Sequence of chain 4.C:
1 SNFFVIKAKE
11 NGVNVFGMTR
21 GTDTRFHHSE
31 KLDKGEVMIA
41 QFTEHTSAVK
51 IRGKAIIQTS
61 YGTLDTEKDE

Sequence of chain 1.A:
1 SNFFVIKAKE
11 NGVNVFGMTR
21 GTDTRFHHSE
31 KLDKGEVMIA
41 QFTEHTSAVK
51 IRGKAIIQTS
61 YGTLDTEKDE

The protein below binds the small molecule below.
Small molecule (SMILES): N[C@@H](Cc1c[nH]c2ccccc12)C(=O)O

Binding-site contacts:
Ligand atom C contacts residue SER47 of chain 4.C at 3.5 Å.
Ligand atom CA contacts residue SER47 of chain 4.C at 3.9 Å.
Ligand atom N contacts residue GLY21 of chain 4.C at 2.8 Å (h-bond).
Ligand atom CB contacts residue THR24 of chain 4.C at 3.6 Å.
Ligand atom OXT contacts residue HIS45 of chain 1.A at 3.9 Å.
Ligand atom OXT contacts residue THR46 of chain 1.A at 2.8 Å (h-bond).
Ligand atom CD1 contacts residue ALA48 of chain 4.C at 4.0 Å (hydrophobic).
Ligand atom CE2 contacts residue GLN41 of chain 1.A at 4.0 Å.
Ligand atom C contacts residue GLY21 of chain 4.C at 3.5 Å.
Ligand atom CD1 contacts residue SER47 of chain 4.C at 3.5 Å.
Ligand atom CH2 contacts residue VAL49 of chain 1.A at 3.8 Å (hydrophobic).
Ligand atom CA contacts residue THR24 of chain 4.C at 3.2 Å.
Ligand atom NE1 contacts residue GLN41 of chain 1.A at 2.9 Å (h-bond).
Ligand atom CB contacts residue THR19 of chain 4.C at 3.6 Å.
Ligand atom N contacts residue THR19 of chain 4.C at 2.8 Å (h-bond).
Ligand atom CB contacts residue SER47 of chain 4.C at 3.4 Å.
Ligand atom N contacts residue ASP23 of chain 4.C at 3.1 Å (salt-bridge).
Ligand atom OXT contacts residue THR43 of chain 1.A at 2.6 Å (h-bond).
Ligand atom CD1 contacts residue GLN41 of chain 1.A at 3.6 Å.
Ligand atom C contacts residue THR46 of chain 1.A at 3.9 Å.
Ligand atom CZ3 contacts residue GLY17 of chain 1.A at 3.6 Å.
Ligand atom O contacts residue GLY21 of chain 4.C at 3.1 Å (h-bond).
Ligand atom CE3 contacts residue HIS28 of chain 1.A at 4.0 Å.
Ligand atom CA contacts residue GLY21 of chain 4.C at 3.6 Å.
Ligand atom CH2 contacts residue GLY17 of chain 1.A at 3.5 Å.
Ligand atom CG contacts residue SER47 of chain 4.C at 3.8 Å.
Ligand atom CA contacts residue THR19 of chain 4.C at 3.7 Å.
Ligand atom C contacts residue THR43 of chain 1.A at 3.6 Å.
Ligand atom CH2 contacts residue MET38 of chain 1.A at 3.9 Å (hydrophobic).
Ligand atom O contacts residue THR43 of chain 1.A at 3.7 Å.
Ligand atom O contacts residue THR19 of chain 4.C at 3.9 Å.
Ligand atom CZ3 contacts residue HIS28 of chain 1.A at 4.0 Å.
Ligand atom O contacts residue ARG20 of chain 4.C at 3.4 Å.
Ligand atom NE1 contacts residue ALA40 of chain 1.A at 3.8 Å.
Ligand atom CZ2 contacts residue THR46 of chain 1.A at 3.9 Å.
Ligand atom CZ3 contacts residue MET38 of chain 1.A at 4.0 Å (hydrophobic).
Ligand atom O contacts residue SER47 of chain 4.C at 2.8 Å (h-bond).
Ligand atom CD1 contacts residue THR43 of chain 1.A at 3.9 Å.
Ligand atom N contacts residue THR24 of chain 4.C at 2.9 Å (h-bond).
Ligand atom CZ2 contacts residue VAL49 of chain 1.A at 3.7 Å (hydrophobic).